Binding-site contacts:
Ligand atom CAG contacts residue MN1 of chain 1.YA at 3.9 Å.
Ligand atom CAI contacts residue THR328 of chain 1.E at 3.2 Å.
Ligand atom OAD contacts residue ARG294 of chain 1.E at 3.0 Å (salt-bridge).
Ligand atom OAD contacts residue ALA293 of chain 1.E at 2.9 Å.
Ligand atom CAH contacts residue ALA293 of chain 1.E at 3.6 Å (hydrophobic).
Ligand atom OAE contacts residue MN1 of chain 1.ZA at 2.3 Å.
Ligand atom CAG contacts residue MN1 of chain 1.ZA at 3.9 Å.
Ligand atom CAI contacts residue GLY295 of chain 1.E at 3.5 Å.
Ligand atom CAH contacts residue MN1 of chain 1.ZA at 3.9 Å.
Ligand atom PAJ contacts residue LYS270 of chain 1.E at 3.7 Å.
Ligand atom OAC contacts residue ASP296 of chain 1.E at 2.8 Å (salt-bridge).
Ligand atom CAG contacts residue ASP296 of chain 1.E at 3.8 Å.
Ligand atom CAG contacts residue ALA293 of chain 1.E at 3.8 Å (hydrophobic).
Ligand atom CAA contacts residue ALA293 of chain 1.E at 4.0 Å (hydrophobic).
Ligand atom OAE contacts residue ASP296 of chain 1.E at 3.5 Å (salt-bridge).
Ligand atom CAA contacts residue MET291 of chain 1.E at 3.8 Å (hydrophobic).
Ligand atom OAB contacts residue GLY295 of chain 1.E at 3.3 Å.
Ligand atom OAF contacts residue ARG73 of chain 1.E at 3.5 Å (salt-bridge).
Ligand atom PAJ contacts residue MN1 of chain 1.ZA at 3.6 Å.
Ligand atom OAF contacts residue K1 of chain 1.AB at 3.8 Å.
Ligand atom OAC contacts residue GLU272 of chain 1.E at 3.3 Å (salt-bridge).
Ligand atom OAD contacts residue THR328 of chain 1.E at 2.5 Å (h-bond).
Ligand atom OAC contacts residue LYS270 of chain 1.E at 3.8 Å.
Ligand atom OAB contacts residue ALA293 of chain 1.E at 4.0 Å.
Ligand atom CAG contacts residue LYS270 of chain 1.E at 3.8 Å.
Ligand atom OAB contacts residue ASP296 of chain 1.E at 2.7 Å (salt-bridge).
Ligand atom CAI contacts residue ASP296 of chain 1.E at 3.7 Å.
Ligand atom CAH contacts residue THR328 of chain 1.E at 3.8 Å.
Ligand atom CAA contacts residue LYS270 of chain 1.E at 4.0 Å.
Ligand atom CAA contacts residue THR328 of chain 1.E at 3.5 Å.
Ligand atom CAI contacts residue ALA293 of chain 1.E at 3.6 Å (hydrophobic).
Ligand atom PAJ contacts residue ASP296 of chain 1.E at 3.5 Å.
Ligand atom CAI contacts residue MN1 of chain 1.ZA at 3.4 Å.
Ligand atom OAD contacts residue GLY295 of chain 1.E at 2.9 Å (h-bond).
Ligand atom CAI contacts residue ARG294 of chain 1.E at 4.0 Å.
Ligand atom OAC contacts residue MN1 of chain 1.YA at 2.2 Å.
Ligand atom CAG contacts residue GLU272 of chain 1.E at 3.4 Å.
Ligand atom OAB contacts residue MN1 of chain 1.ZA at 2.5 Å.
Ligand atom OAF contacts residue LYS270 of chain 1.E at 2.9 Å (salt-bridge).
Ligand atom PAJ contacts residue MN1 of chain 1.YA at 3.5 Å.

A small-molecule ligand and the protein it binds are described below.
Small molecule (SMILES): C/C(=C\P(=O)(O)O)C(=O)O

Sequence of chain 1.E:
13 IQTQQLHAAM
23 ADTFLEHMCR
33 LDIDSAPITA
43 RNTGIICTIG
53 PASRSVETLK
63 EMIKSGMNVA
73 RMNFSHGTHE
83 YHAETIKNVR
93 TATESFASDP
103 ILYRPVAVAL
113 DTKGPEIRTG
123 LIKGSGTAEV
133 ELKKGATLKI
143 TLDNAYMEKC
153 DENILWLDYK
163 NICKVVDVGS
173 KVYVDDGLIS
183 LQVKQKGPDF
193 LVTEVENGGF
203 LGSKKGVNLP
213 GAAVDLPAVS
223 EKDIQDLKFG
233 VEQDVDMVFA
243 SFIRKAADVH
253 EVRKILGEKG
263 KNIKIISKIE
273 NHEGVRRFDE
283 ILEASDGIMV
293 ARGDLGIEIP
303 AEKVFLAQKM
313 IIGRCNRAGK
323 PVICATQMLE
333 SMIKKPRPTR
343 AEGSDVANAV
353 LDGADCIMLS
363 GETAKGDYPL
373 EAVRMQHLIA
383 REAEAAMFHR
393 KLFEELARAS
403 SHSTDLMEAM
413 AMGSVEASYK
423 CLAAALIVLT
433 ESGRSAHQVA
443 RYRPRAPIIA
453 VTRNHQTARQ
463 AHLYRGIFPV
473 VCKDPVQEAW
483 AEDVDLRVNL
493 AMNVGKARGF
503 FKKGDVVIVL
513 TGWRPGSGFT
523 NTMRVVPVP